The protein below binds the small molecule below.
Small molecule (SMILES): C[C@H](CCC(=O)O)[C@H]1CC[C@H]2[C@@H]3[C@H](O)C[C@@H]4C[C@H](O)CC[C@]4(C)[C@H]3C[C@H](O)[C@]12C

Sequence of chain 1.C:
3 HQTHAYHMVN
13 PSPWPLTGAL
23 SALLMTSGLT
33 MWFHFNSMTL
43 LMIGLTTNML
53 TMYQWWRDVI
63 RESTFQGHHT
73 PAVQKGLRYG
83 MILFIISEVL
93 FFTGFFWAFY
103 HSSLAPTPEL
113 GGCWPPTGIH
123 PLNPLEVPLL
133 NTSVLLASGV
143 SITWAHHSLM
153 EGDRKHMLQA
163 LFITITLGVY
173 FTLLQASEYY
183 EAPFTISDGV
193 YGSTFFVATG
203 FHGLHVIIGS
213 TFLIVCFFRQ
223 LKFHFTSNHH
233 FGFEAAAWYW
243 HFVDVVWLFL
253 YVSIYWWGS

Sequence of chain 1.A:
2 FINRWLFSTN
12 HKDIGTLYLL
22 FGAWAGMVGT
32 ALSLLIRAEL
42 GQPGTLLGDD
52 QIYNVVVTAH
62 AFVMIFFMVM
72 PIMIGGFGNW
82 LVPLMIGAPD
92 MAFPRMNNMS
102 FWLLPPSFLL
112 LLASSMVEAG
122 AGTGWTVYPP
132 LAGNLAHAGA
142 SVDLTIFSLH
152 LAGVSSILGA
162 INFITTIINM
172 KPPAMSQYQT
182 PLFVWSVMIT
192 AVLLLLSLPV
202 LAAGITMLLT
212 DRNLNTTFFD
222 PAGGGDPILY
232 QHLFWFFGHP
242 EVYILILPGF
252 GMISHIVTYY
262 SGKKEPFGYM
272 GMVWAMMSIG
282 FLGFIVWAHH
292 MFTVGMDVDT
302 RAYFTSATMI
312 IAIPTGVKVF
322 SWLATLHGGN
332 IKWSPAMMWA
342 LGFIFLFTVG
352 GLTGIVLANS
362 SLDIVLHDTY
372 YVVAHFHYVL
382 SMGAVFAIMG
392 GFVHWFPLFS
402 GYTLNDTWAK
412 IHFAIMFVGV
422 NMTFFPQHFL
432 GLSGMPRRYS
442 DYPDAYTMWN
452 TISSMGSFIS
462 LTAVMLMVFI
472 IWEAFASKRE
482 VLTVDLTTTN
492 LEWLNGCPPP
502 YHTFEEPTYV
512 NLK

Binding-site contacts:
Ligand atom O26 contacts residue HIS103 of chain 1.C at 2.5 Å (h-bond).
Ligand atom O25 contacts residue EDO1 of chain 1.DB at 2.9 Å (h-bond).
Ligand atom C19 contacts residue TYR304 of chain 1.A at 4.0 Å (hydrophobic).
Ligand atom O26 contacts residue PGV1 of chain 1.YA at 3.5 Å (h-bond).
Ligand atom C23 contacts residue TRP99 of chain 1.C at 3.6 Å (hydrophobic).
Ligand atom C2 contacts residue ASP300 of chain 1.A at 3.7 Å.
Ligand atom O25 contacts residue HIS233 of chain 1.A at 3.7 Å.
Ligand atom O26 contacts residue TRP99 of chain 1.C at 2.7 Å (h-bond).
Ligand atom C12 contacts residue THR301 of chain 1.A at 3.6 Å.
Ligand atom C9 contacts residue THR301 of chain 1.A at 4.3 Å.
Ligand atom C1 contacts residue TYR304 of chain 1.A at 3.5 Å (hydrophobic).
Ligand atom O25 contacts residue HIS103 of chain 1.C at 3.0 Å (h-bond).
Ligand atom C21 contacts residue TRP288 of chain 1.A at 4.0 Å (hydrophobic).
Ligand atom C1 contacts residue ASP300 of chain 1.A at 4.4 Å.
Ligand atom C22 contacts residue HIS233 of chain 1.A at 4.4 Å.
Ligand atom C23 contacts residue HIS233 of chain 1.A at 3.7 Å.
Ligand atom C12 contacts residue PHE305 of chain 1.A at 4.1 Å (hydrophobic).
Ligand atom O26 contacts residue LEU230 of chain 1.A at 4.4 Å.
Ligand atom C16 contacts residue PGV1 of chain 1.YA at 4.2 Å.
Ligand atom O12 contacts residue THR301 of chain 1.A at 2.7 Å (h-bond).
Ligand atom C23 contacts residue PGV1 of chain 1.YA at 4.4 Å.
Ligand atom O26 contacts residue HIS233 of chain 1.A at 3.9 Å.
Ligand atom C11 contacts residue THR301 of chain 1.A at 3.9 Å.
Ligand atom O25 contacts residue PGV1 of chain 1.YA at 3.6 Å.
Ligand atom C7 contacts residue PGV1 of chain 1.YA at 4.4 Å.
Ligand atom C24 contacts residue HIS103 of chain 1.C at 3.2 Å.
Ligand atom C24 contacts residue EDO1 of chain 1.DB at 3.8 Å.
Ligand atom C11 contacts residue PHE305 of chain 1.A at 4.2 Å (hydrophobic).
Ligand atom O26 contacts residue EDO1 of chain 1.DB at 4.1 Å.
Ligand atom C22 contacts residue PGV1 of chain 1.YA at 4.4 Å.
Ligand atom O3 contacts residue ASP300 of chain 1.A at 3.7 Å.
Ligand atom C1 contacts residue THR301 of chain 1.A at 4.4 Å.
Ligand atom C18 contacts residue TRP288 of chain 1.A at 4.2 Å (hydrophobic).
Ligand atom C2 contacts residue THR301 of chain 1.A at 3.9 Å.
Ligand atom C24 contacts residue PGV1 of chain 1.YA at 4.0 Å.
Ligand atom C15 contacts residue PGV1 of chain 1.YA at 4.3 Å.
Ligand atom C21 contacts residue HIS233 of chain 1.A at 3.7 Å.
Ligand atom C24 contacts residue HIS233 of chain 1.A at 3.6 Å.
Ligand atom C24 contacts residue TRP99 of chain 1.C at 3.5 Å (hydrophobic).
Ligand atom C2 contacts residue TYR304 of chain 1.A at 4.2 Å (hydrophobic).